Binding-site contacts:
Ligand atom C28 contacts residue ASN1405 of chain 1.A at 3.5 Å.
Ligand atom O19 contacts residue ILE1417 of chain 1.A at 3.2 Å (h-bond).
Ligand atom O15 contacts residue VAL1420 of chain 1.A at 3.6 Å.
Ligand atom C01 contacts residue PHE1385 of chain 1.A at 3.6 Å (hydrophobic).
Ligand atom O15 contacts residue PHE1421 of chain 1.A at 3.0 Å (h-bond).
Ligand atom C29 contacts residue PHE1421 of chain 1.A at 3.6 Å (hydrophobic).
Ligand atom F31 contacts residue ILE1277 of chain 1.A at 3.3 Å.
Ligand atom C03 contacts residue HIS1374 of chain 1.A at 3.6 Å.
Ligand atom C27 contacts residue LEU1408 of chain 1.A at 3.4 Å (hydrophobic).
Ligand atom F31 contacts residue ILE1404 of chain 1.A at 3.0 Å.
Ligand atom C08 contacts residue MET1458 of chain 1.A at 3.6 Å (hydrophobic).
Ligand atom N16 contacts residue ILE1419 of chain 1.A at 2.8 Å (h-bond).
Ligand atom C14 contacts residue ILE1419 of chain 1.A at 3.2 Å (hydrophobic).
Ligand atom C01 contacts residue SER1302 of chain 1.A at 3.3 Å.
Ligand atom N12 contacts residue ARG1381 of chain 1.A at 3.6 Å.
Ligand atom F39 contacts residue HIS1374 of chain 1.A at 3.3 Å.
Ligand atom C17 contacts residue ILE1419 of chain 1.A at 3.0 Å (hydrophobic).
Ligand atom F24 contacts residue ASN1405 of chain 1.A at 3.0 Å.
Ligand atom C08 contacts residue ASP1418 of chain 1.A at 3.4 Å.
Ligand atom O15 contacts residue ILE1419 of chain 1.A at 3.6 Å.
Ligand atom C17 contacts residue ILE1417 of chain 1.A at 3.6 Å (hydrophobic).
Ligand atom C33 contacts residue LEU1408 of chain 1.A at 3.2 Å (hydrophobic).
Ligand atom C32 contacts residue LEU1408 of chain 1.A at 3.5 Å (hydrophobic).
Ligand atom C10 contacts residue VAL1255 of chain 1.A at 3.4 Å (hydrophobic).
Ligand atom C01 contacts residue HIS1374 of chain 1.A at 3.5 Å.
Ligand atom C14 contacts residue VAL1420 of chain 1.A at 3.6 Å (hydrophobic).
Ligand atom C05 contacts residue HIS1374 of chain 1.A at 3.6 Å.
Ligand atom C10 contacts residue THR1256 of chain 1.A at 3.3 Å.
Ligand atom C30 contacts residue ILE1404 of chain 1.A at 3.6 Å (hydrophobic).
Ligand atom O37 contacts residue THR1409 of chain 1.A at 3.5 Å (h-bond).
Ligand atom N16 contacts residue ILE1417 of chain 1.A at 2.9 Å (h-bond).
Ligand atom C35 contacts residue GLU1415 of chain 1.A at 3.3 Å.
Ligand atom C36 contacts residue GLU1415 of chain 1.A at 3.1 Å.
Ligand atom F24 contacts residue LEU1408 of chain 1.A at 3.4 Å.
Ligand atom C04 contacts residue HIS1374 of chain 1.A at 3.4 Å.
Ligand atom F40 contacts residue ASP1416 of chain 1.A at 3.2 Å.
Ligand atom C10 contacts residue GLY1254 of chain 1.A at 3.2 Å.
Ligand atom O19 contacts residue ASP1416 of chain 1.A at 2.9 Å (salt-bridge).
Ligand atom C35 contacts residue ASP1414 of chain 1.A at 3.4 Å.
Ligand atom F41 contacts residue PHE1421 of chain 1.A at 3.5 Å.

Sequence of chain 1.A:
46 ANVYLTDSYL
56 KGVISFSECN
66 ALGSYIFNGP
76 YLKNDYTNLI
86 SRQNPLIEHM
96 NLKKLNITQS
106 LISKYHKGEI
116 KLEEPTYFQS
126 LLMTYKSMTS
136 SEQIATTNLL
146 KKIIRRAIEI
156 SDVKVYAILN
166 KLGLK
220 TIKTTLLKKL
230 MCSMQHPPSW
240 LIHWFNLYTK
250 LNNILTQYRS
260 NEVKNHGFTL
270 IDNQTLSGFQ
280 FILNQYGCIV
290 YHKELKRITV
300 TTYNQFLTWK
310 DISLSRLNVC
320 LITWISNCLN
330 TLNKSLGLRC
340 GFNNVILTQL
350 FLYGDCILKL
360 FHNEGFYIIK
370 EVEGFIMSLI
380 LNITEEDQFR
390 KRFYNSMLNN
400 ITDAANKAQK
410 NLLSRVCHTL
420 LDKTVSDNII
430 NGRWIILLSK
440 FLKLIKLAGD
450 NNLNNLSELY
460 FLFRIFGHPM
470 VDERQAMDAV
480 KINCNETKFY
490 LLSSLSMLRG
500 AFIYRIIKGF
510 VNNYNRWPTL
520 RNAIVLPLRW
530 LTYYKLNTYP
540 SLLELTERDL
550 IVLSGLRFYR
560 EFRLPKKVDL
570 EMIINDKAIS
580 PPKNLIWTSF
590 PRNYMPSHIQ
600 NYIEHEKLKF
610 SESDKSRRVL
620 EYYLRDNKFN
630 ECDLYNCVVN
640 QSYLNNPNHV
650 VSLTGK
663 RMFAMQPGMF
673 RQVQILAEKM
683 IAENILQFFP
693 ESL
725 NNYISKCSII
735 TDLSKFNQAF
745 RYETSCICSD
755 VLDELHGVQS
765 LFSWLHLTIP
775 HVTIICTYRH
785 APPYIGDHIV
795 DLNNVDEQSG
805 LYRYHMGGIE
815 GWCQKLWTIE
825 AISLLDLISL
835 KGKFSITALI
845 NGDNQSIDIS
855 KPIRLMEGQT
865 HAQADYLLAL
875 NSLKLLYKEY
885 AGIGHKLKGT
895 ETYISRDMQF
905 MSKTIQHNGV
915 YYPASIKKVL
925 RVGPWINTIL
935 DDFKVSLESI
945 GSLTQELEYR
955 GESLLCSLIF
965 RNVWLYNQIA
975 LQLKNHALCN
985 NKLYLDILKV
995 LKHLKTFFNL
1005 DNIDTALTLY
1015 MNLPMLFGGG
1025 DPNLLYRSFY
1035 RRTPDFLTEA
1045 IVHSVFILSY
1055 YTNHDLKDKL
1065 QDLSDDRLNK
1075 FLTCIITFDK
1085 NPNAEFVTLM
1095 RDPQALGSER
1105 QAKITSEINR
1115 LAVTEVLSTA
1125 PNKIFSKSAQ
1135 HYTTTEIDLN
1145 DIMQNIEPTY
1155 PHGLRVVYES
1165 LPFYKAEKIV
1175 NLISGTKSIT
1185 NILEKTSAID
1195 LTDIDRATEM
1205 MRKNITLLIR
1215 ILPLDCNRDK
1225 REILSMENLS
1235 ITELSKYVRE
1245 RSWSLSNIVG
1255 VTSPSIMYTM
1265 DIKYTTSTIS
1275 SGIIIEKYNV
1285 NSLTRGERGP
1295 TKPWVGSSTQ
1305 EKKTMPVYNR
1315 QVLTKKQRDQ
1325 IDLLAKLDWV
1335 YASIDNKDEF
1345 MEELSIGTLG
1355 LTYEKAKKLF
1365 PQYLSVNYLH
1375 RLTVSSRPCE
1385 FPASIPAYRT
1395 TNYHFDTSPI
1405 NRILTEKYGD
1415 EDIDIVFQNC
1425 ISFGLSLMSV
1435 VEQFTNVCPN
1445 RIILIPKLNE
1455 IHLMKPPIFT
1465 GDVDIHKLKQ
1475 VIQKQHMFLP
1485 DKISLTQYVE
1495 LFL

The small molecule below binds the protein below.
Small molecule (SMILES): COc1cc(C(=O)NC[C@](O)(c2cc(C(C)(C)O)c(F)c(-c3ccc(F)cc3)n2)C(F)(F)F)cc2cc(C)nnc12